This small molecule binds to this protein.
Small molecule (SMILES): CC(=O)N[C@@H]1[C@@H](O)[C@H](O)[C@@H](CO)O[C@H]1O

Sequence of chain 1.C:
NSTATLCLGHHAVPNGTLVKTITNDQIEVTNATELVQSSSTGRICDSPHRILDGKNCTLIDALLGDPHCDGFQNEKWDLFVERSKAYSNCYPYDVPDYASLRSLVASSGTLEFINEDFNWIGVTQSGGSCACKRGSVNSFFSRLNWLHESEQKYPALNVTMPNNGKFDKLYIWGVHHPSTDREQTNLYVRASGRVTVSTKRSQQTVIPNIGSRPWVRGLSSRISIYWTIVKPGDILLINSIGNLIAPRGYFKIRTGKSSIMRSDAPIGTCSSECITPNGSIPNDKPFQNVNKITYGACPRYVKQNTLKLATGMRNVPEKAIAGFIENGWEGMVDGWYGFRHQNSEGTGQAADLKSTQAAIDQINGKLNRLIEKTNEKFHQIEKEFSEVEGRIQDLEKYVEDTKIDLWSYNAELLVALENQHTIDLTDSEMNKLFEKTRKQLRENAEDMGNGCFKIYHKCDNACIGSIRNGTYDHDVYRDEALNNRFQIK

Binding-site contacts:
Ligand atom C6 contacts residue THR311 of chain 1.C at 3.4 Å.
Ligand atom C7 contacts residue ASN31 of chain 1.C at 3.6 Å.
Ligand atom O7 contacts residue ASN31 of chain 1.C at 4.5 Å.
Ligand atom C8 contacts residue ASN31 of chain 1.C at 4.1 Å.
Ligand atom C5 contacts residue ASN31 of chain 1.C at 3.6 Å.
Ligand atom C6 contacts residue ASN31 of chain 1.C at 4.5 Å.
Ligand atom C2 contacts residue ASN31 of chain 1.C at 2.6 Å.
Ligand atom O6 contacts residue THR311 of chain 1.C at 3.4 Å.
Ligand atom O5 contacts residue THR311 of chain 1.C at 2.9 Å (h-bond).
Ligand atom N2 contacts residue ASN31 of chain 1.C at 3.0 Å (h-bond).
Ligand atom O6 contacts residue LEU374 of chain 1.C at 3.6 Å.
Ligand atom C6 contacts residue THR33 of chain 1.C at 3.6 Å.
Ligand atom C5 contacts residue THR311 of chain 1.C at 3.9 Å.
Ligand atom C3 contacts residue ASN31 of chain 1.C at 3.9 Å.
Ligand atom C4 contacts residue ASN31 of chain 1.C at 4.2 Å.
Ligand atom C1 contacts residue ASN31 of chain 1.C at 1.4 Å.
Ligand atom O5 contacts residue ASN31 of chain 1.C at 2.2 Å (h-bond).
Ligand atom C1 contacts residue THR311 of chain 1.C at 3.7 Å.